Sequence of chain 1.B:
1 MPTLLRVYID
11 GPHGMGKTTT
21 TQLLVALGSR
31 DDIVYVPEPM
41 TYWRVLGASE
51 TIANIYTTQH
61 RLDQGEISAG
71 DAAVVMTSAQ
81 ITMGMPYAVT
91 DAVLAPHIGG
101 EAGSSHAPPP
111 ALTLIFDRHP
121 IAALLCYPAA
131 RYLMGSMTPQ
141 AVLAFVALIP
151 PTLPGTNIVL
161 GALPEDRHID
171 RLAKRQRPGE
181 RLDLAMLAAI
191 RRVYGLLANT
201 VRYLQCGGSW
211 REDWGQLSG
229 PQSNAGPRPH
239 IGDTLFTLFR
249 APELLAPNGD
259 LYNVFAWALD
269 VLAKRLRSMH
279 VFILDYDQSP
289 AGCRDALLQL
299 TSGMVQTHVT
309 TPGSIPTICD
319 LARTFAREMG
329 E

Binding-site contacts:
Ligand atom C2 contacts residue MET83 of chain 1.B at 3.5 Å (hydrophobic).
Ligand atom O3 contacts residue GLU38 of chain 1.B at 2.7 Å (salt-bridge).
Ligand atom C13 contacts residue GLU38 of chain 1.B at 3.8 Å.
Ligand atom C5 contacts residue MET83 of chain 1.B at 3.9 Å (hydrophobic).
Ligand atom O1 contacts residue ILE55 of chain 1.B at 3.6 Å.
Ligand atom C13 contacts residue ARG118 of chain 1.B at 3.4 Å.
Ligand atom N2 contacts residue ILE55 of chain 1.B at 4.0 Å.
Ligand atom C14 contacts residue TRP43 of chain 1.B at 3.6 Å (hydrophobic).
Ligand atom C1 contacts residue GLN80 of chain 1.B at 4.0 Å.
Ligand atom C4 contacts residue ARG118 of chain 1.B at 4.0 Å.
Ligand atom C6 contacts residue TYR56 of chain 1.B at 3.5 Å (hydrophobic).
Ligand atom N2 contacts residue MET83 of chain 1.B at 3.9 Å.
Ligand atom C3 contacts residue MET83 of chain 1.B at 3.5 Å (hydrophobic).
Ligand atom N1 contacts residue TYR127 of chain 1.B at 3.4 Å.
Ligand atom O3 contacts residue ARG118 of chain 1.B at 3.5 Å (salt-bridge).
Ligand atom O2 contacts residue ALA123 of chain 1.B at 3.8 Å.
Ligand atom O3 contacts residue TRP43 of chain 1.B at 3.2 Å.
Ligand atom C6 contacts residue HIS13 of chain 1.B at 4.1 Å.
Ligand atom F contacts residue ARG177 of chain 1.B at 3.4 Å.
Ligand atom C12 contacts residue ARG118 of chain 1.B at 3.9 Å.
Ligand atom C1 contacts residue ILE55 of chain 1.B at 4.0 Å (hydrophobic).
Ligand atom N2 contacts residue GLN80 of chain 1.B at 2.9 Å (h-bond).
Ligand atom C6 contacts residue TYR127 of chain 1.B at 3.6 Å (hydrophobic).
Ligand atom C14 contacts residue MET83 of chain 1.B at 4.0 Å (hydrophobic).
Ligand atom C4 contacts residue TYR127 of chain 1.B at 3.9 Å (hydrophobic).
Ligand atom C5 contacts residue TYR127 of chain 1.B at 3.5 Å (hydrophobic).
Ligand atom C1 contacts residue TYR127 of chain 1.B at 3.5 Å (hydrophobic).
Ligand atom C2 contacts residue GLN80 of chain 1.B at 3.6 Å.
Ligand atom C11 contacts residue ARG118 of chain 1.B at 3.9 Å.
Ligand atom C12 contacts residue TRP43 of chain 1.B at 3.8 Å (hydrophobic).
Ligand atom C3 contacts residue TYR127 of chain 1.B at 3.7 Å (hydrophobic).
Ligand atom C11 contacts residue TYR127 of chain 1.B at 3.5 Å (hydrophobic).
Ligand atom N2 contacts residue TYR127 of chain 1.B at 3.7 Å.
Ligand atom O2 contacts residue MET83 of chain 1.B at 3.5 Å.
Ligand atom C4 contacts residue MET83 of chain 1.B at 3.9 Å (hydrophobic).
Ligand atom O2 contacts residue TYR127 of chain 1.B at 3.9 Å.
Ligand atom O1 contacts residue TYR127 of chain 1.B at 3.9 Å.
Ligand atom C14 contacts residue ILE52 of chain 1.B at 3.7 Å (hydrophobic).
Ligand atom C2 contacts residue TYR127 of chain 1.B at 3.6 Å (hydrophobic).
Ligand atom O2 contacts residue GLN80 of chain 1.B at 2.8 Å (h-bond).

This protein binds this small molecule.
Small molecule (SMILES): Cc1c(C[C@H](CO)CF)n(C)c(=O)[nH]c1=O